Sequence of chain 1.M:
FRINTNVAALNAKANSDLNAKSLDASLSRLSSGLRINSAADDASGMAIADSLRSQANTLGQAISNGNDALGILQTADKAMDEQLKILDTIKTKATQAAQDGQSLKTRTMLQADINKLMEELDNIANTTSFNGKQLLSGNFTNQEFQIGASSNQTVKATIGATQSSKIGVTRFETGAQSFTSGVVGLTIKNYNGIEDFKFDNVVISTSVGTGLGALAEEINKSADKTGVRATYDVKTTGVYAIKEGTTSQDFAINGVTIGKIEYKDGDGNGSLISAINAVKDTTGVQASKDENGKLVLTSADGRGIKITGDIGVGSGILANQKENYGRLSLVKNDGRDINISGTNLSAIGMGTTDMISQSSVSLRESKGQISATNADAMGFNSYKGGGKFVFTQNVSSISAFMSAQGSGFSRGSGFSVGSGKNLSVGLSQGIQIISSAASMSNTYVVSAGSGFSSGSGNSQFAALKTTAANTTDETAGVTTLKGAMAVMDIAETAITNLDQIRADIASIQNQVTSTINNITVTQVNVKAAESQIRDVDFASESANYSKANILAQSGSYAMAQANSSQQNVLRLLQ

Binding-site contacts:
Ligand atom C4 contacts residue SER183 of chain 1.M at 3.6 Å.
Ligand atom C1 contacts residue ASN346 of chain 1.M at 3.5 Å.
Ligand atom O4 contacts residue ASN346 of chain 1.M at 4.4 Å.
Ligand atom O6 contacts residue SER348 of chain 1.M at 2.3 Å (h-bond).
Ligand atom C4 contacts residue SER348 of chain 1.M at 3.8 Å.
Ligand atom C2 contacts residue THR182 of chain 1.M at 4.1 Å.
Ligand atom O8 contacts residue SER348 of chain 1.M at 4.2 Å.
Ligand atom C3 contacts residue THR182 of chain 1.M at 4.3 Å.
Ligand atom O1B contacts residue ASN346 of chain 1.M at 2.7 Å (h-bond).
Ligand atom O4 contacts residue SER183 of chain 1.M at 3.5 Å (h-bond).
Ligand atom C1 contacts residue SER348 of chain 1.M at 1.6 Å.
Ligand atom C2 contacts residue SER348 of chain 1.M at 1.4 Å.
Ligand atom C3 contacts residue SER348 of chain 1.M at 2.8 Å.
Ligand atom C2 contacts residue ALA349 of chain 1.M at 4.4 Å (hydrophobic).
Ligand atom C4 contacts residue ASN346 of chain 1.M at 4.3 Å.
Ligand atom C5 contacts residue SER348 of chain 1.M at 4.2 Å.
Ligand atom O1B contacts residue ALA349 of chain 1.M at 4.1 Å.
Ligand atom C3 contacts residue SER183 of chain 1.M at 4.3 Å.
Ligand atom C5 contacts residue THR182 of chain 1.M at 4.4 Å.
Ligand atom C3 contacts residue ASN346 of chain 1.M at 3.2 Å.
Ligand atom C4 contacts residue THR182 of chain 1.M at 4.0 Å.
Ligand atom O1A contacts residue SER348 of chain 1.M at 2.4 Å (h-bond).
Ligand atom C6 contacts residue SER348 of chain 1.M at 3.4 Å.
Ligand atom O8 contacts residue THR182 of chain 1.M at 3.2 Å.
Ligand atom C8 contacts residue THR182 of chain 1.M at 4.4 Å.
Ligand atom O1B contacts residue LEU347 of chain 1.M at 3.3 Å (h-bond).
Ligand atom C6 contacts residue THR182 of chain 1.M at 4.1 Å.
Ligand atom O1B contacts residue SER348 of chain 1.M at 2.2 Å (h-bond).
Ligand atom C2 contacts residue ASN346 of chain 1.M at 3.9 Å.

This small molecule binds to this protein.
Small molecule (SMILES): C[C@H](O)[C@H](N)[C@@H]1O[C@](O)(C(=O)O)C[C@H](O)[C@@H]1N